This protein binds this small molecule.
Small molecule (SMILES): CC(=O)N[C@@H]1[C@@H](O)[C@H](O)[C@@H](CO)O[C@H]1O

Binding-site contacts:
Ligand atom C5 contacts residue ASN259 of chain 5.E at 3.6 Å.
Ligand atom C1 contacts residue ASN259 of chain 5.E at 1.4 Å.
Ligand atom C4 contacts residue ASN259 of chain 5.E at 4.1 Å.
Ligand atom O7 contacts residue LYS181 of chain 5.D at 4.3 Å.
Ligand atom O6 contacts residue THR116 of chain 5.D at 3.2 Å (h-bond).
Ligand atom O7 contacts residue GLU117 of chain 5.D at 4.3 Å.
Ligand atom O5 contacts residue THR116 of chain 5.D at 3.8 Å.
Ligand atom O6 contacts residue ASN259 of chain 5.E at 4.4 Å.
Ligand atom N2 contacts residue ASN259 of chain 5.E at 3.0 Å (h-bond).
Ligand atom C8 contacts residue ASN259 of chain 5.E at 4.4 Å.
Ligand atom O7 contacts residue ASN259 of chain 5.E at 2.7 Å (h-bond).
Ligand atom O6 contacts residue LYS115 of chain 5.D at 3.5 Å (salt-bridge).
Ligand atom C3 contacts residue ASN259 of chain 5.E at 3.7 Å.
Ligand atom O5 contacts residue ASN259 of chain 5.E at 2.3 Å (h-bond).
Ligand atom C6 contacts residue THR116 of chain 5.D at 4.5 Å.
Ligand atom C6 contacts residue LYS115 of chain 5.D at 4.3 Å.
Ligand atom C7 contacts residue ASN259 of chain 5.E at 3.1 Å.
Ligand atom C2 contacts residue ASN259 of chain 5.E at 2.4 Å.

Sequence of chain 5.E:
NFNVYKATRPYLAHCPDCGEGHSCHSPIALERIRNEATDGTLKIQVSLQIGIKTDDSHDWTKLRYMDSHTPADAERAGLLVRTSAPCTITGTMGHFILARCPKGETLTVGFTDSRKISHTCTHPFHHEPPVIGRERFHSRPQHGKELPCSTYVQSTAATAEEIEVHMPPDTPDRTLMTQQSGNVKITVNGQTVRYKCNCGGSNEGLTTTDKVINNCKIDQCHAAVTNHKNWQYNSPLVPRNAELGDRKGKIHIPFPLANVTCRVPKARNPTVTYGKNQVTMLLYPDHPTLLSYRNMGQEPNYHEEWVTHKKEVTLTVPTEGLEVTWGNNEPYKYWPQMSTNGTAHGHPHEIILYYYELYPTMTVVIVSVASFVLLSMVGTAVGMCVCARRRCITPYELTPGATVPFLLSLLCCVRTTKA

Sequence of chain 5.D:
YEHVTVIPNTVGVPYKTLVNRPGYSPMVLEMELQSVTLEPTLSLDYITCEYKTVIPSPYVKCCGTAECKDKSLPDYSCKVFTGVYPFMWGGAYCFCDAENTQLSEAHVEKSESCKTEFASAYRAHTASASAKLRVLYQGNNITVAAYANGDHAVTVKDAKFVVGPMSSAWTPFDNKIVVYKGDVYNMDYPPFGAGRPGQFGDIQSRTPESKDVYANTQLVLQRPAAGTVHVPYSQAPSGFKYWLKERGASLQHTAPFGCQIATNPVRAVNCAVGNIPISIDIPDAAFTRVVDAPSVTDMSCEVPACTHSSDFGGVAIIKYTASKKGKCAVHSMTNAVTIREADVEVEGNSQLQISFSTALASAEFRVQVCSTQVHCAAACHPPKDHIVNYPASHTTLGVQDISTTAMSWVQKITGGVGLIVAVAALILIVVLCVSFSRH